Sequence of chain 1.A:
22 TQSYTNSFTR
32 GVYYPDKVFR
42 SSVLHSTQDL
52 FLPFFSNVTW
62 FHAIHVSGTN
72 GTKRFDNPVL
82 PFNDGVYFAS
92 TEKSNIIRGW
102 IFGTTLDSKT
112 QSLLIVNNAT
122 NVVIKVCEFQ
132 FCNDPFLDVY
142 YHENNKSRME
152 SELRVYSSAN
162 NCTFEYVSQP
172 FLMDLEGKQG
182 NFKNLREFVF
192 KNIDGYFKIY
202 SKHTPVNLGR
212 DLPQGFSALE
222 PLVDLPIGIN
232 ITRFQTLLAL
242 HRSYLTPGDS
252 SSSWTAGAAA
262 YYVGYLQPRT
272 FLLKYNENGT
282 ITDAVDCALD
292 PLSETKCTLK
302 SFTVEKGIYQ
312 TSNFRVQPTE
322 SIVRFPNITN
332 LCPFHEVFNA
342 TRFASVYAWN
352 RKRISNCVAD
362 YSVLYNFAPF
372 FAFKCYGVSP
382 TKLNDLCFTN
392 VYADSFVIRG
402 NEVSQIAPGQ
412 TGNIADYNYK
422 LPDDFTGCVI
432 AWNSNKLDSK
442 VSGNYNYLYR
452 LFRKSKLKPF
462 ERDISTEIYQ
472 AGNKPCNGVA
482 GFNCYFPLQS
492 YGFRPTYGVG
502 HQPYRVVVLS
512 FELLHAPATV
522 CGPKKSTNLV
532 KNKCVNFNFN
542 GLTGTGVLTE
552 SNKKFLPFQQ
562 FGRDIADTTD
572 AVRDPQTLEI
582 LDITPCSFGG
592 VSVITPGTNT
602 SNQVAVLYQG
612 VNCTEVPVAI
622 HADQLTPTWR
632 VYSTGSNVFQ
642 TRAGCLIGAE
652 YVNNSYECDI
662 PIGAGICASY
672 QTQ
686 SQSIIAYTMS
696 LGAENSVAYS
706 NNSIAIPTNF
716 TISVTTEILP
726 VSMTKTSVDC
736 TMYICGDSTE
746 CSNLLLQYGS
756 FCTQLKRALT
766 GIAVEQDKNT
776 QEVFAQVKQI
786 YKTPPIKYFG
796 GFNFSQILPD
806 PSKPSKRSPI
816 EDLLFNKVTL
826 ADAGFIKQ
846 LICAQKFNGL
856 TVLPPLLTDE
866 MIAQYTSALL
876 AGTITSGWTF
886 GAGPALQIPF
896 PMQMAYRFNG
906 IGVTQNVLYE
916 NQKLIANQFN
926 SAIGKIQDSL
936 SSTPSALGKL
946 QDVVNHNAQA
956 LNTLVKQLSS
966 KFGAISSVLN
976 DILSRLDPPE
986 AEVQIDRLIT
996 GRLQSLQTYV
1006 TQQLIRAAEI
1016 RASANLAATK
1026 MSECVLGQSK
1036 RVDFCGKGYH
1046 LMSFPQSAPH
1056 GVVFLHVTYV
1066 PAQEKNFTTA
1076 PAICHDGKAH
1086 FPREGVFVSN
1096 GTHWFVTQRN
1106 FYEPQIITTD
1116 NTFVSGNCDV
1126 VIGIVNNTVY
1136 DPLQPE

Binding-site contacts:
Ligand atom C7 contacts residue ASN122 of chain 1.A at 4.2 Å.
Ligand atom C4 contacts residue ASN119 of chain 1.A at 4.3 Å.
Ligand atom O7 contacts residue ASN122 of chain 1.A at 3.5 Å (h-bond).
Ligand atom C3 contacts residue ASN119 of chain 1.A at 3.8 Å.
Ligand atom C6 contacts residue ALA120 of chain 1.A at 4.4 Å (hydrophobic).
Ligand atom C2 contacts residue ASN119 of chain 1.A at 2.5 Å.
Ligand atom C1 contacts residue LEU154 of chain 1.A at 4.0 Å (hydrophobic).
Ligand atom C1 contacts residue ASN119 of chain 1.A at 1.4 Å.
Ligand atom C5 contacts residue ASN119 of chain 1.A at 3.7 Å.
Ligand atom N2 contacts residue ASN119 of chain 1.A at 2.9 Å (h-bond).
Ligand atom O5 contacts residue ALA120 of chain 1.A at 4.0 Å.
Ligand atom C8 contacts residue ASN122 of chain 1.A at 4.4 Å.
Ligand atom C7 contacts residue ASN119 of chain 1.A at 3.9 Å.
Ligand atom O5 contacts residue ASN119 of chain 1.A at 2.5 Å (h-bond).
Ligand atom O6 contacts residue ALA120 of chain 1.A at 3.3 Å.

A small-molecule ligand and the protein it binds are described below.
Small molecule (SMILES): CC(=O)N[C@@H]1[C@@H](O)[C@H](O)[C@@H](CO)O[C@H]1O